Binding-site contacts:
Ligand atom CAF contacts residue HEM1 of chain 1.C at 3.1 Å.
Ligand atom CAH contacts residue LEU251 of chain 1.A at 2.9 Å (hydrophobic).
Ligand atom NAZ contacts residue HEM1 of chain 1.C at 2.1 Å.
Ligand atom CBP contacts residue TRP182 of chain 1.A at 3.5 Å (hydrophobic).
Ligand atom CBQ contacts residue TRP182 of chain 1.A at 3.3 Å (hydrophobic).
Ligand atom CAW contacts residue PHE82 of chain 1.A at 3.0 Å (hydrophobic).
Ligand atom CBO contacts residue PHE82 of chain 1.A at 3.2 Å (hydrophobic).
Ligand atom CBK contacts residue PHE82 of chain 1.A at 3.4 Å (hydrophobic).
Ligand atom CBM contacts residue PHE82 of chain 1.A at 3.4 Å (hydrophobic).
Ligand atom CAX contacts residue TRP182 of chain 1.A at 3.5 Å (hydrophobic).
Ligand atom N1 contacts residue DXC1 of chain 1.K at 2.4 Å (h-bond).
Ligand atom NBC contacts residue TYR74 of chain 1.A at 3.4 Å.
Ligand atom C2 contacts residue DXC1 of chain 1.K at 2.8 Å.
Ligand atom NBC contacts residue VAL73 of chain 1.A at 3.5 Å (h-bond).
Ligand atom CAW contacts residue GLY250 of chain 1.A at 3.4 Å.
Ligand atom NBC contacts residue LEU77 of chain 1.A at 3.3 Å.
Ligand atom CAF contacts residue THR258 of chain 1.A at 3.5 Å.
Ligand atom CBS contacts residue TYR74 of chain 1.A at 3.5 Å (hydrophobic).
Ligand atom FAB contacts residue LEU102 of chain 1.A at 3.1 Å.
Ligand atom CAN contacts residue TYR74 of chain 1.A at 3.3 Å (hydrophobic).
Ligand atom CAR contacts residue ALA254 of chain 1.A at 3.6 Å (hydrophobic).
Ligand atom CAU contacts residue TRP182 of chain 1.A at 3.5 Å (hydrophobic).
Ligand atom CAT contacts residue ILE320 of chain 1.A at 3.6 Å (hydrophobic).
Ligand atom NBW contacts residue ILE320 of chain 1.A at 3.5 Å.
Ligand atom C6 contacts residue DXC1 of chain 1.K at 3.2 Å.
Ligand atom CAT contacts residue HEM1 of chain 1.C at 3.0 Å.
Ligand atom CAH contacts residue GLY250 of chain 1.A at 2.7 Å.
Ligand atom CAL contacts residue LEU251 of chain 1.A at 3.2 Å (hydrophobic).
Ligand atom CAR contacts residue THR258 of chain 1.A at 3.6 Å.
Ligand atom C2 contacts residue HIS179 of chain 1.A at 3.4 Å.
Ligand atom NBD contacts residue VAL73 of chain 1.A at 3.2 Å (h-bond).
Ligand atom CLA contacts residue LEU253 of chain 1.A at 3.5 Å.
Ligand atom CAW contacts residue ALA254 of chain 1.A at 3.6 Å (hydrophobic).
Ligand atom CAF contacts residue ALA254 of chain 1.A at 3.4 Å (hydrophobic).
Ligand atom CBI contacts residue TRP182 of chain 1.A at 3.5 Å (hydrophobic).
Ligand atom NBD contacts residue LEU77 of chain 1.A at 3.3 Å.
Ligand atom C4 contacts residue TRP182 of chain 1.A at 3.6 Å (hydrophobic).
Ligand atom CAV contacts residue TRP182 of chain 1.A at 3.4 Å (hydrophobic).
Ligand atom CLA contacts residue ALA254 of chain 1.A at 3.1 Å.
Ligand atom CAL contacts residue GLY250 of chain 1.A at 2.5 Å.

Sequence of chain 1.A:
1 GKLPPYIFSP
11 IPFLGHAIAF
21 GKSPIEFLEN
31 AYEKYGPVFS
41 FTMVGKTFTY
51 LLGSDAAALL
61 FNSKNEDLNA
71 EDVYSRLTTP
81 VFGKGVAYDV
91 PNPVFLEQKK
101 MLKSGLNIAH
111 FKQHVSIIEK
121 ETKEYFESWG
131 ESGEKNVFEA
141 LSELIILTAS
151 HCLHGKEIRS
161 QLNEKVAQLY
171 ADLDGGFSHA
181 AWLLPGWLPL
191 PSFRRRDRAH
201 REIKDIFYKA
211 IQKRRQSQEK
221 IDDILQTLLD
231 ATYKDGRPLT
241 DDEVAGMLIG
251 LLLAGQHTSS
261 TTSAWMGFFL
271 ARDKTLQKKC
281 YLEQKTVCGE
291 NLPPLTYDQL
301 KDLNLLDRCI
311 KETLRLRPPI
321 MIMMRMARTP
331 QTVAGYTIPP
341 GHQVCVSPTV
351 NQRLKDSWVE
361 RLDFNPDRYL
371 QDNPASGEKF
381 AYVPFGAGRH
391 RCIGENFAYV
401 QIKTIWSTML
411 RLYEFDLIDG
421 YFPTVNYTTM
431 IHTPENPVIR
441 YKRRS

This protein binds this small molecule.
Small molecule (SMILES): O=C(N[C@@H](Cn1ccnc1)c1ccc(-c2ccc(F)cc2)cc1Cl)c1ccc(-c2nnc(-c3cc(F)cc(-c4ncncc4F)c3)o2)cc1